Binding-site contacts:
Ligand atom C4 contacts residue TYR72 of chain 1.D at 3.4 Å (hydrophobic).
Ligand atom C1 contacts residue TYR72 of chain 1.D at 3.8 Å (hydrophobic).
Ligand atom N5 contacts residue TYR72 of chain 1.D at 2.9 Å (h-bond).
Ligand atom C4 contacts residue ARG77 of chain 1.D at 4.0 Å.
Ligand atom O8 contacts residue TYR72 of chain 1.D at 3.4 Å (h-bond).
Ligand atom O6 contacts residue ASN93 of chain 1.D at 3.6 Å (h-bond).
Ligand atom C4 contacts residue VAL296 of chain 1.D at 4.2 Å (hydrophobic).
Ligand atom O8 contacts residue ARG77 of chain 1.D at 3.5 Å (salt-bridge).
Ligand atom C3 contacts residue HIS298 of chain 1.D at 3.8 Å.
Ligand atom O1B contacts residue ARG77 of chain 1.D at 2.4 Å (salt-bridge).
Ligand atom O4 contacts residue TYR72 of chain 1.D at 3.7 Å.
Ligand atom C3 contacts residue GLY78 of chain 1.D at 3.8 Å.
Ligand atom O1B contacts residue TYR72 of chain 1.D at 4.0 Å.
Ligand atom C4 contacts residue GLY78 of chain 1.D at 3.9 Å.
Ligand atom C5 contacts residue ASN93 of chain 1.D at 4.1 Å.
Ligand atom C8 contacts residue ARG77 of chain 1.D at 4.2 Å.
Ligand atom C4 contacts residue HIS298 of chain 1.D at 3.7 Å.
Ligand atom C11 contacts residue TYR72 of chain 1.D at 4.2 Å (hydrophobic).
Ligand atom O4 contacts residue HIS298 of chain 1.D at 2.7 Å (h-bond).
Ligand atom O1A contacts residue LYS186 of chain 1.D at 4.3 Å.
Ligand atom O4 contacts residue ASN80 of chain 1.D at 4.1 Å.
Ligand atom O4 contacts residue THR291 of chain 1.D at 3.9 Å.
Ligand atom C6 contacts residue ASN93 of chain 1.D at 3.4 Å.
Ligand atom O1A contacts residue ARG77 of chain 1.D at 2.7 Å (salt-bridge).
Ligand atom C6 contacts residue ASN80 of chain 1.D at 4.3 Å.
Ligand atom C2 contacts residue ARG77 of chain 1.D at 4.0 Å.
Ligand atom O4 contacts residue GLY78 of chain 1.D at 3.4 Å (h-bond).
Ligand atom O4 contacts residue VAL296 of chain 1.D at 3.9 Å.
Ligand atom C1 contacts residue ARG77 of chain 1.D at 3.1 Å.
Ligand atom C5 contacts residue TYR72 of chain 1.D at 3.5 Å (hydrophobic).
Ligand atom C6 contacts residue THR94 of chain 1.D at 4.3 Å.
Ligand atom C3 contacts residue ARG77 of chain 1.D at 3.3 Å.
Ligand atom C6 contacts residue TYR72 of chain 1.D at 3.7 Å (hydrophobic).
Ligand atom O1A contacts residue TYR72 of chain 1.D at 3.4 Å.
Ligand atom C10 contacts residue TYR72 of chain 1.D at 4.0 Å (hydrophobic).
Ligand atom C3 contacts residue VAL296 of chain 1.D at 3.6 Å (hydrophobic).
Ligand atom O1A contacts residue GLY78 of chain 1.D at 3.8 Å.
Ligand atom O4 contacts residue ARG77 of chain 1.D at 4.2 Å.
Ligand atom C2 contacts residue GLY78 of chain 1.D at 4.2 Å.
Ligand atom O3 contacts residue GLY78 of chain 1.D at 3.7 Å.

Sequence of chain 1.E:
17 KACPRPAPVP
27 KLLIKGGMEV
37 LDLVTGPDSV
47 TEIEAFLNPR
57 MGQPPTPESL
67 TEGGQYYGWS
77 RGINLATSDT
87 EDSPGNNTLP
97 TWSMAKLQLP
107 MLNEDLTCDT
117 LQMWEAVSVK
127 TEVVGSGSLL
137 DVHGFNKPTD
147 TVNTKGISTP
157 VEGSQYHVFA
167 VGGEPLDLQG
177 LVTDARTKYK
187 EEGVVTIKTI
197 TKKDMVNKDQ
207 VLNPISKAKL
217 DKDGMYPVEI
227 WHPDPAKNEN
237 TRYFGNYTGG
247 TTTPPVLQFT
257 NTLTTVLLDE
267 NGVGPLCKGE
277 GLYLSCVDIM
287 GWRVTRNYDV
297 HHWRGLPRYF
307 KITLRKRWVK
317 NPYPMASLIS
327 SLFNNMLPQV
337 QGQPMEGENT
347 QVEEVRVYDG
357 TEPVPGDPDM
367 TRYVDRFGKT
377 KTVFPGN

The small molecule below binds the protein below.
Small molecule (SMILES): CC(=O)N[C@@H]1[C@@H](O[C@@H]2O[C@H](CO)[C@H](O)[C@H](O[C@]3(C(=O)O)C[C@H](O)[C@@H](NC(C)=O)[C@H]([C@H](O)[C@H](O)CO)O3)[C@H]2O)[C@H](O)[C@@H](CO[C@]2(C(=O)O)C[C@H](O)[C@@H](NC(C)=O)[C@H]([C@H](O)[C@H](O)CO)O2)O[C@H]1O

Sequence of chain 1.D:
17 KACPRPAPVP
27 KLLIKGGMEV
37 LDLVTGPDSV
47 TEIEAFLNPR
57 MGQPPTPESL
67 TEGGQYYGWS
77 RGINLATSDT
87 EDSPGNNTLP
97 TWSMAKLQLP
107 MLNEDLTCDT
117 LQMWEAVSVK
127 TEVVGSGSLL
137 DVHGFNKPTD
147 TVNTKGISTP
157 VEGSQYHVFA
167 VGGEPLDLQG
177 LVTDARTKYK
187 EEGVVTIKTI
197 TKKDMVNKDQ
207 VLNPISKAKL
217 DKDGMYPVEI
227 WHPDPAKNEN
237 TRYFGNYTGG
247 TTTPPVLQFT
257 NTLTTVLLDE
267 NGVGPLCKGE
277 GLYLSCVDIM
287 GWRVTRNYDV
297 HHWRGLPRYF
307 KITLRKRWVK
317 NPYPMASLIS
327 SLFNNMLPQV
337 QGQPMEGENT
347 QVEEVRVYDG